A small-molecule ligand and the protein it binds are described below.
Small molecule (SMILES): O=C1NCCc2[nH]c(-c3ccnc(-c4cnc5ccccc5c4)c3)cc21

Binding-site contacts:
Ligand atom C6 contacts residue VAL48 of chain 1.E at 3.9 Å (hydrophobic).
Ligand atom C3 contacts residue VAL48 of chain 1.E at 3.5 Å (hydrophobic).
Ligand atom C8 contacts residue GLY43 of chain 1.E at 3.9 Å.
Ligand atom N1 contacts residue LEU163 of chain 1.E at 3.7 Å.
Ligand atom C6 contacts residue LYS63 of chain 1.E at 3.8 Å.
Ligand atom N16 contacts residue CYS110 of chain 1.E at 3.9 Å.
Ligand atom C10 contacts residue ALA61 of chain 1.E at 3.5 Å (hydrophobic).
Ligand atom N16 contacts residue LEU40 of chain 1.E at 3.6 Å.
Ligand atom C11 contacts residue ALA61 of chain 1.E at 3.9 Å (hydrophobic).
Ligand atom C12 contacts residue LEU163 of chain 1.E at 3.7 Å (hydrophobic).
Ligand atom C6 contacts residue ASP177 of chain 1.E at 3.9 Å.
Ligand atom C8 contacts residue LEU42 of chain 1.E at 3.7 Å (hydrophobic).
Ligand atom C21 contacts residue LEU111 of chain 1.E at 3.6 Å (hydrophobic).
Ligand atom C17 contacts residue LEU40 of chain 1.E at 3.8 Å (hydrophobic).
Ligand atom C18 contacts residue LEU111 of chain 1.E at 3.3 Å (hydrophobic).
Ligand atom C10 contacts residue LEU111 of chain 1.E at 3.5 Å (hydrophobic).
Ligand atom C3 contacts residue MET108 of chain 1.E at 3.7 Å (hydrophobic).
Ligand atom C17 contacts residue CYS110 of chain 1.E at 3.5 Å (hydrophobic).
Ligand atom C10 contacts residue GLU109 of chain 1.E at 3.2 Å.
Ligand atom C17 contacts residue ASP112 of chain 1.E at 3.7 Å.
Ligand atom C19 contacts residue LEU111 of chain 1.E at 3.5 Å (hydrophobic).
Ligand atom C20 contacts residue LEU111 of chain 1.E at 3.7 Å (hydrophobic).
Ligand atom N15 contacts residue ALA61 of chain 1.E at 3.8 Å.
Ligand atom N16 contacts residue LEU111 of chain 1.E at 3.4 Å (h-bond).
Ligand atom C19 contacts residue LEU40 of chain 1.E at 3.6 Å (hydrophobic).
Ligand atom C8 contacts residue ASP177 of chain 1.E at 3.5 Å.
Ligand atom C4 contacts residue VAL48 of chain 1.E at 3.5 Å (hydrophobic).
Ligand atom C21 contacts residue LEU40 of chain 1.E at 3.7 Å (hydrophobic).
Ligand atom N7 contacts residue ASP177 of chain 1.E at 3.2 Å (salt-bridge).
Ligand atom C8 contacts residue ASN161 of chain 1.E at 3.2 Å.
Ligand atom N16 contacts residue ASP112 of chain 1.E at 3.2 Å.
Ligand atom O26 contacts residue ASP177 of chain 1.E at 3.5 Å.
Ligand atom C17 contacts residue LEU111 of chain 1.E at 3.2 Å (hydrophobic).
Ligand atom C13 contacts residue LEU163 of chain 1.E at 3.5 Å (hydrophobic).
Ligand atom N15 contacts residue LEU111 of chain 1.E at 3.0 Å (h-bond).
Ligand atom C22 contacts residue ASP112 of chain 1.E at 3.7 Å.
Ligand atom C2 contacts residue LEU163 of chain 1.E at 3.9 Å (hydrophobic).
Ligand atom N7 contacts residue GLY43 of chain 1.E at 3.3 Å.
Ligand atom O26 contacts residue LYS63 of chain 1.E at 3.1 Å (salt-bridge).
Ligand atom C21 contacts residue ASP112 of chain 1.E at 3.6 Å.

Sequence of chain 1.E:
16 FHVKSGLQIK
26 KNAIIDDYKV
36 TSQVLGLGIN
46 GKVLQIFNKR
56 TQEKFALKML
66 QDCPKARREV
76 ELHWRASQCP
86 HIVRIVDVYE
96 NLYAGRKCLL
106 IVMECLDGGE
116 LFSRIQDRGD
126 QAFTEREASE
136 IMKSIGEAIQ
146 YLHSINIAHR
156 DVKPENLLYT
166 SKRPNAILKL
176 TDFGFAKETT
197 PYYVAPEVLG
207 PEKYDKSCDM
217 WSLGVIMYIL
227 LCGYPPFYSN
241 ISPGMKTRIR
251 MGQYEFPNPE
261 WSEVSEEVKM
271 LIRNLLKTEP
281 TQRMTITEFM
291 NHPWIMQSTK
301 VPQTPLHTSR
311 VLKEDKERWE